Sequence of chain 1.B:
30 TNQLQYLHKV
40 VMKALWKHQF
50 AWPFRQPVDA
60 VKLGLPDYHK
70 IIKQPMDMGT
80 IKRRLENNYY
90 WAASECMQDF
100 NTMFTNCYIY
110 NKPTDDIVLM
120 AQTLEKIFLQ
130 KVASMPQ

This small molecule binds to this protein.
Small molecule (SMILES): CCNC(=O)C[C@@H]1N=C(c2ccc(Cl)cc2)c2cc(OC)ccc2-n2c(C)nnc21

Binding-site contacts:
Ligand atom C7 contacts residue ILE116 of chain 1.B at 3.9 Å (hydrophobic).
Ligand atom N5 contacts residue ASN110 of chain 1.B at 3.2 Å (h-bond).
Ligand atom C21 contacts residue PHE53 of chain 1.B at 3.8 Å (hydrophobic).
Ligand atom C21 contacts residue PRO52 of chain 1.B at 3.4 Å (hydrophobic).
Ligand atom N5 contacts residue ILE116 of chain 1.B at 3.8 Å.
Ligand atom C17 contacts residue PRO52 of chain 1.B at 3.2 Å (hydrophobic).
Ligand atom C21 contacts residue VAL57 of chain 1.B at 3.8 Å (hydrophobic).
Ligand atom O1 contacts residue LEU64 of chain 1.B at 3.6 Å.
Ligand atom N2 contacts residue ILE116 of chain 1.B at 3.9 Å.
Ligand atom C17 contacts residue LEU62 of chain 1.B at 4.0 Å (hydrophobic).
Ligand atom C20 contacts residue VAL57 of chain 1.B at 3.8 Å (hydrophobic).
Ligand atom O1 contacts residue LEU62 of chain 1.B at 4.0 Å.
Ligand atom C9 contacts residue TRP51 of chain 1.B at 3.5 Å (hydrophobic).
Ligand atom O2 contacts residue TRP51 of chain 1.B at 3.4 Å.
Ligand atom N3 contacts residue ILE116 of chain 1.B at 3.2 Å.
Ligand atom C19 contacts residue ILE116 of chain 1.B at 3.7 Å (hydrophobic).
Ligand atom C16 contacts residue GLN55 of chain 1.B at 4.0 Å.
Ligand atom C13 contacts residue ILE116 of chain 1.B at 4.0 Å (hydrophobic).
Ligand atom C8 contacts residue ILE116 of chain 1.B at 3.6 Å (hydrophobic).
Ligand atom C20 contacts residue ILE116 of chain 1.B at 3.1 Å (hydrophobic).
Ligand atom C8 contacts residue PRO52 of chain 1.B at 4.0 Å (hydrophobic).
Ligand atom C15 contacts residue PRO52 of chain 1.B at 4.0 Å (hydrophobic).
Ligand atom C19 contacts residue LEU62 of chain 1.B at 4.0 Å (hydrophobic).
Ligand atom C18 contacts residue PRO52 of chain 1.B at 3.1 Å (hydrophobic).
Ligand atom C14 contacts residue TRP51 of chain 1.B at 4.0 Å (hydrophobic).
Ligand atom C15 contacts residue TRP51 of chain 1.B at 4.0 Å (hydrophobic).
Ligand atom N4 contacts residue ASN110 of chain 1.B at 3.6 Å.
Ligand atom CL contacts residue ASP115 of chain 1.B at 4.0 Å.
Ligand atom C2 contacts residue LEU64 of chain 1.B at 3.9 Å (hydrophobic).
Ligand atom N4 contacts residue ILE116 of chain 1.B at 3.5 Å.
Ligand atom C6 contacts residue ILE116 of chain 1.B at 3.7 Å (hydrophobic).
Ligand atom C22 contacts residue ILE116 of chain 1.B at 3.6 Å (hydrophobic).
Ligand atom C8 contacts residue TRP51 of chain 1.B at 3.9 Å (hydrophobic).
Ligand atom C4 contacts residue ASN110 of chain 1.B at 3.5 Å.
Ligand atom C3 contacts residue LEU64 of chain 1.B at 3.6 Å (hydrophobic).
Ligand atom C4 contacts residue TYR109 of chain 1.B at 3.8 Å (hydrophobic).
Ligand atom N1 contacts residue LEU64 of chain 1.B at 3.7 Å.
Ligand atom C4 contacts residue LEU64 of chain 1.B at 3.6 Å (hydrophobic).
Ligand atom C21 contacts residue ILE116 of chain 1.B at 3.6 Å (hydrophobic).
Ligand atom C18 contacts residue LEU62 of chain 1.B at 4.0 Å (hydrophobic).